Sequence of chain 2.A:
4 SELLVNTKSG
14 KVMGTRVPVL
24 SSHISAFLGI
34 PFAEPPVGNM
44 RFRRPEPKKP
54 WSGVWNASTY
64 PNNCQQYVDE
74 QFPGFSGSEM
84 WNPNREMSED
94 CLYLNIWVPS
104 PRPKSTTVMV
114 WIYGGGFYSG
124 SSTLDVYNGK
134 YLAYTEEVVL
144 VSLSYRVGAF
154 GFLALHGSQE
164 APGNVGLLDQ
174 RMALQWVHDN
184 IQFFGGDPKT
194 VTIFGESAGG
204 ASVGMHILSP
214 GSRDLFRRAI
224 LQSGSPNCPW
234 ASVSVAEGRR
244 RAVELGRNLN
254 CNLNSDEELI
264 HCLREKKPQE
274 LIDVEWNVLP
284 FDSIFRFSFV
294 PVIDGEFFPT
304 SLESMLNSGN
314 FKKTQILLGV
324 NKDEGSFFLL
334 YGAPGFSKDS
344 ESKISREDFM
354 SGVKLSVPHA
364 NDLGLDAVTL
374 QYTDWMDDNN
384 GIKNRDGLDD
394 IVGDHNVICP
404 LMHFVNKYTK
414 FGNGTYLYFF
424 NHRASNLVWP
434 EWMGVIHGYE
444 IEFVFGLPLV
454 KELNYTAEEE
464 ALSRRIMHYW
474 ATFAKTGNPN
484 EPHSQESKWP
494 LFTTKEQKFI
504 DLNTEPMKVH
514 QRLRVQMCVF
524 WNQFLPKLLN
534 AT

Binding-site contacts:
Ligand atom C6 contacts residue PG41 of chain 2.K at 3.7 Å.
Ligand atom P contacts residue HIS440 of chain 2.A at 3.2 Å.
Ligand atom O1 contacts residue ALA201 of chain 2.A at 3.0 Å (h-bond).
Ligand atom C3 contacts residue SER200 of chain 2.A at 3.9 Å.
Ligand atom O1 contacts residue GLY118 of chain 2.A at 2.7 Å (h-bond).
Ligand atom P contacts residue ALA201 of chain 2.A at 3.7 Å.
Ligand atom C1 contacts residue PHE331 of chain 2.A at 3.5 Å (hydrophobic).
Ligand atom C2 contacts residue GLY118 of chain 2.A at 3.6 Å.
Ligand atom C3 contacts residue GLY117 of chain 2.A at 3.6 Å.
Ligand atom C3 contacts residue GLY118 of chain 2.A at 3.3 Å.
Ligand atom O2 contacts residue GLY118 of chain 2.A at 4.0 Å.
Ligand atom C6 contacts residue PHE331 of chain 2.A at 4.3 Å (hydrophobic).
Ligand atom C6 contacts residue PHE330 of chain 2.A at 4.0 Å (hydrophobic).
Ligand atom C5 contacts residue TRP84 of chain 2.A at 3.6 Å (hydrophobic).
Ligand atom P contacts residue GLY119 of chain 2.A at 3.7 Å.
Ligand atom C1 contacts residue GLY119 of chain 2.A at 3.9 Å.
Ligand atom C2 contacts residue GLU199 of chain 2.A at 4.2 Å.
Ligand atom O1 contacts residue GLY117 of chain 2.A at 3.7 Å.
Ligand atom C2 contacts residue HIS440 of chain 2.A at 4.3 Å.
Ligand atom P contacts residue GLY118 of chain 2.A at 3.9 Å.
Ligand atom O1 contacts residue SER200 of chain 2.A at 2.5 Å (h-bond).
Ligand atom C7 contacts residue GLY441 of chain 2.A at 3.9 Å.
Ligand atom C7 contacts residue GLU199 of chain 2.A at 4.0 Å.
Ligand atom C7 contacts residue TRP84 of chain 2.A at 4.0 Å (hydrophobic).
Ligand atom O2 contacts residue HIS440 of chain 2.A at 3.1 Å (h-bond).
Ligand atom C1 contacts residue HIS440 of chain 2.A at 3.5 Å.
Ligand atom C1 contacts residue PHE288 of chain 2.A at 3.9 Å (hydrophobic).
Ligand atom C4 contacts residue HIS440 of chain 2.A at 4.1 Å.
Ligand atom C1 contacts residue SER200 of chain 2.A at 2.7 Å.
Ligand atom C5 contacts residue PG41 of chain 2.K at 3.6 Å.
Ligand atom O2 contacts residue SER200 of chain 2.A at 2.8 Å (h-bond).
Ligand atom O1 contacts residue GLY119 of chain 2.A at 2.5 Å (h-bond).
Ligand atom C1 contacts residue PHE290 of chain 2.A at 3.9 Å (hydrophobic).
Ligand atom C2 contacts residue SER200 of chain 2.A at 4.0 Å.
Ligand atom C6 contacts residue HIS440 of chain 2.A at 3.5 Å.
Ligand atom C7 contacts residue HIS440 of chain 2.A at 3.8 Å.
Ligand atom C3 contacts residue GLU199 of chain 2.A at 3.1 Å.
Ligand atom C4 contacts residue PG41 of chain 2.K at 4.4 Å.
Ligand atom O2 contacts residue GLU199 of chain 2.A at 4.3 Å.
Ligand atom P contacts residue SER200 of chain 2.A at 1.6 Å.

This small molecule binds to this protein.
Small molecule (SMILES): C[C@@H](O[PH](C)=O)C(C)(C)C